A small-molecule ligand and the protein it binds are described below.
Small molecule (SMILES): CC(=O)N[C@H]1[C@H](O[C@H]2[C@H](O)[C@@H](NC(C)=O)CO[C@@H]2CO[C@@H]2O[C@@H](C)[C@@H](O)[C@@H](O)[C@@H]2O)O[C@H](CO)[C@@H](O[C@@H]2O[C@H](CO)[C@@H](O)[C@H](O)[C@@H]2O)[C@@H]1O

Sequence of chain 10.G:
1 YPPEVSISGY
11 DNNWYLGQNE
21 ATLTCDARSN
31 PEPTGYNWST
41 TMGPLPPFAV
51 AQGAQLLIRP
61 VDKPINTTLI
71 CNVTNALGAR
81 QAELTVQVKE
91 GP

Binding-site contacts:
Ligand atom C5 contacts residue ASN66 of chain 10.G at 3.5 Å.
Ligand atom N2 contacts residue PRO64 of chain 10.G at 4.3 Å.
Ligand atom O5 contacts residue ASN66 of chain 10.G at 2.2 Å (h-bond).
Ligand atom N2 contacts residue ILE65 of chain 10.G at 4.4 Å.
Ligand atom N2 contacts residue ASN66 of chain 10.G at 2.8 Å (h-bond).
Ligand atom C4 contacts residue ASN66 of chain 10.G at 4.0 Å.
Ligand atom C7 contacts residue PRO64 of chain 10.G at 3.8 Å (hydrophobic).
Ligand atom C7 contacts residue ASN66 of chain 10.G at 4.0 Å.
Ligand atom C2 contacts residue ASN66 of chain 10.G at 2.2 Å.
Ligand atom C8 contacts residue GLN87 of chain 10.G at 4.5 Å.
Ligand atom O7 contacts residue PRO64 of chain 10.G at 3.9 Å.
Ligand atom C8 contacts residue PRO64 of chain 10.G at 3.4 Å (hydrophobic).
Ligand atom C1 contacts residue ASN66 of chain 10.G at 1.4 Å.
Ligand atom C3 contacts residue ASN66 of chain 10.G at 3.6 Å.
Ligand atom O7 contacts residue ASN66 of chain 10.G at 4.3 Å.